Sequence of chain 1.B:
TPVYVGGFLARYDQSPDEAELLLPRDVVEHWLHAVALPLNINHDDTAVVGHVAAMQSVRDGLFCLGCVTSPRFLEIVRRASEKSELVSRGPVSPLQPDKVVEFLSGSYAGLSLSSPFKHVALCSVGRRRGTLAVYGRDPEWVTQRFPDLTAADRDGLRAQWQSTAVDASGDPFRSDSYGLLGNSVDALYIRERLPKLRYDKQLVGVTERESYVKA

Binding-site contacts:
Ligand atom N contacts residue SER139 of chain 1.B at 2.9 Å (h-bond).
Ligand atom N contacts residue SER142 of chain 1.B at 3.6 Å.
Ligand atom N contacts residue SER139 of chain 1.B at 3.1 Å (h-bond).
Ligand atom CG2 contacts residue SER141 of chain 1.B at 3.6 Å.
Ligand atom CB contacts residue SER139 of chain 1.B at 3.7 Å.
Ligand atom CZ2 contacts residue ASP234 of chain 1.B at 3.3 Å.
Ligand atom CG contacts residue HIS70 of chain 1.B at 3.5 Å.
Ligand atom CB contacts residue LEU140 of chain 1.B at 3.6 Å (hydrophobic).
Ligand atom CA contacts residue LEU140 of chain 1.B at 3.2 Å (hydrophobic).
Ligand atom O contacts residue SER139 of chain 1.B at 3.5 Å (h-bond).
Ligand atom CB contacts residue SER141 of chain 1.B at 3.6 Å.
Ligand atom CD2 contacts residue VAL170 of chain 1.B at 3.6 Å (hydrophobic).
Ligand atom CD2 contacts residue CYS168 of chain 1.B at 3.6 Å (hydrophobic).
Ligand atom OH contacts residue LYS244 of chain 1.B at 2.7 Å (salt-bridge).
Ligand atom OH contacts residue GLY171 of chain 1.B at 3.5 Å (h-bond).
Ligand atom CD2 contacts residue HIS70 of chain 1.B at 3.2 Å.
Ligand atom O contacts residue SER142 of chain 1.B at 2.9 Å (h-bond).
Ligand atom N contacts residue LEU140 of chain 1.B at 3.2 Å (h-bond).
Ligand atom OH contacts residue ARG174 of chain 1.B at 3.4 Å (salt-bridge).
Ligand atom CE2 contacts residue GLY171 of chain 1.B at 3.3 Å.
Ligand atom NE1 contacts residue ASP234 of chain 1.B at 2.8 Å (salt-bridge).
Ligand atom O contacts residue ARG172 of chain 1.B at 3.7 Å.
Ligand atom O contacts residue ARG172 of chain 1.B at 2.7 Å (salt-bridge).
Ligand atom C contacts residue SER139 of chain 1.B at 3.0 Å.
Ligand atom CB contacts residue HIS70 of chain 1.B at 3.5 Å.
Ligand atom CD1 contacts residue SER142 of chain 1.B at 3.5 Å.
Ligand atom NE2 contacts residue ASN69 of chain 1.B at 2.9 Å (h-bond).
Ligand atom CA contacts residue SER139 of chain 1.B at 3.6 Å.
Ligand atom O contacts residue SER141 of chain 1.B at 3.5 Å.
Ligand atom CD1 contacts residue SER141 of chain 1.B at 3.5 Å.
Ligand atom CE2 contacts residue ASP234 of chain 1.B at 3.3 Å.
Ligand atom CZ contacts residue LYS244 of chain 1.B at 3.4 Å.
Ligand atom O contacts residue GLY171 of chain 1.B at 3.6 Å.
Ligand atom CB contacts residue HIS70 of chain 1.B at 3.6 Å.
Ligand atom CA contacts residue SER139 of chain 1.B at 3.4 Å.
Ligand atom O contacts residue LEU39 of chain 1.B at 3.3 Å.
Ligand atom CE2 contacts residue ARG172 of chain 1.B at 3.5 Å.
Ligand atom NE2 contacts residue CYS168 of chain 1.B at 3.5 Å.
Ligand atom CZ contacts residue ARG172 of chain 1.B at 3.7 Å.
Ligand atom NE1 contacts residue ILE238 of chain 1.B at 3.5 Å.

Sequence of chain 1.C:
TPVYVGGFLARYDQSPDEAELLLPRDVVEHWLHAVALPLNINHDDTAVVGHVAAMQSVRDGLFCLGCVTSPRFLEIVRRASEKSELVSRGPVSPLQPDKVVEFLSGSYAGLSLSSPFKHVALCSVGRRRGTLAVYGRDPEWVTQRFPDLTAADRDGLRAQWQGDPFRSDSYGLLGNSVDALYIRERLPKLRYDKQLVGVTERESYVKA

The protein below binds the small molecule below.
Small molecule (SMILES): CC(C)C[C@@H]1NC(=O)[C@H](C)NC(=O)[C@H](CCCN=C(N)N)NC(=O)[C@H](C(C)C)NC(=O)[C@H](CC2=CN=C3CC=CC=C23)NC(=O)[C@H](Cc2ccc(O)cc2)NC(=O)[C@H](Cc2cnc[nH]2)NC(=O)CNC(=O)[C@H]([C@@H](C)O)NC(=O)[C@H](C)NC(=O)[C@H](Cc2ccccc2)NC(=O)CSC[C@@H](C=O)NC(=O)[C@@H]2CCCN2C1=O